A small-molecule ligand and the protein it binds are described below.
Small molecule (SMILES): CC(=O)N[C@@H]1[C@@H](O)[C@H](O)[C@@H](CO)O[C@H]1O

Sequence of chain 1.A:
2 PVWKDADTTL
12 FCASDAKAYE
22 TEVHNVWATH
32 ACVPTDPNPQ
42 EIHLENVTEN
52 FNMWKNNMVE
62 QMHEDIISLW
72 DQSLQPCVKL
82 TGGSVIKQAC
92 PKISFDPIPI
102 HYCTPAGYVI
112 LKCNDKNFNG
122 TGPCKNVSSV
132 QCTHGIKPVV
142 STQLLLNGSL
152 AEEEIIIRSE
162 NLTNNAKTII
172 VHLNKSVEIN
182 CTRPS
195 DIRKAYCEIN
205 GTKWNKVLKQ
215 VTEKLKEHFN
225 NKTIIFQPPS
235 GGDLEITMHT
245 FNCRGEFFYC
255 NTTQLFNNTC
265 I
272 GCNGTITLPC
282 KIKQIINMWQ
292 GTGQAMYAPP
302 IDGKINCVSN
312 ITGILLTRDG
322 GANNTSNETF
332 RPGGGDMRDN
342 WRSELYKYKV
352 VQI

Binding-site contacts:
Ligand atom C4 contacts residue ASN204 of chain 1.A at 4.1 Å.
Ligand atom C8 contacts residue ASN204 of chain 1.A at 3.9 Å.
Ligand atom O5 contacts residue ASN204 of chain 1.A at 2.3 Å (h-bond).
Ligand atom C8 contacts residue THR276 of chain 1.A at 3.2 Å.
Ligand atom C1 contacts residue ASN204 of chain 1.A at 1.4 Å.
Ligand atom C7 contacts residue ASN204 of chain 1.A at 3.3 Å.
Ligand atom O7 contacts residue ASN204 of chain 1.A at 3.2 Å (h-bond).
Ligand atom C5 contacts residue ASN204 of chain 1.A at 3.6 Å.
Ligand atom C1 contacts residue THR206 of chain 1.A at 4.2 Å.
Ligand atom C2 contacts residue ASN204 of chain 1.A at 2.4 Å.
Ligand atom C1 contacts residue LYS207 of chain 1.A at 4.5 Å.
Ligand atom O5 contacts residue LYS207 of chain 1.A at 4.3 Å.
Ligand atom C7 contacts residue THR276 of chain 1.A at 4.5 Å.
Ligand atom C3 contacts residue ASN204 of chain 1.A at 3.8 Å.
Ligand atom N2 contacts residue ASN204 of chain 1.A at 2.9 Å (h-bond).
Ligand atom O6 contacts residue THR206 of chain 1.A at 4.5 Å.